Sequence of chain 1.U:
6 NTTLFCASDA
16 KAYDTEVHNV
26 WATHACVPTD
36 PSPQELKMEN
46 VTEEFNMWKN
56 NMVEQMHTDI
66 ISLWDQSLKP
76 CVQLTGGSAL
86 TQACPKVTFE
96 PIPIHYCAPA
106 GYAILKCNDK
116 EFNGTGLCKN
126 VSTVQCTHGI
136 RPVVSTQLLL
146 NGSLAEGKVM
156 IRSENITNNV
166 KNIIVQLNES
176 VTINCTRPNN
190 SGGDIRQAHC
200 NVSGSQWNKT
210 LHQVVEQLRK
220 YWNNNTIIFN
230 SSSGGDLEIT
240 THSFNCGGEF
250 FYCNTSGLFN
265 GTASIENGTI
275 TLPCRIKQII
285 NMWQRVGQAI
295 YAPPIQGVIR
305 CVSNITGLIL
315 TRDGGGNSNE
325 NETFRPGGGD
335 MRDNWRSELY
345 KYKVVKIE

Binding-site contacts:
Ligand atom C1 contacts residue LYS153 of chain 1.U at 4.2 Å.
Ligand atom O5 contacts residue VAL154 of chain 1.U at 3.9 Å.
Ligand atom C6 contacts residue GLN216 of chain 1.U at 4.3 Å.
Ligand atom O6 contacts residue VAL154 of chain 1.U at 3.4 Å (h-bond).
Ligand atom C8 contacts residue GLU174 of chain 1.U at 4.2 Å.
Ligand atom C1 contacts residue GLY152 of chain 1.U at 3.9 Å.
Ligand atom C6 contacts residue GLN212 of chain 1.U at 3.0 Å.
Ligand atom C1 contacts residue ASN173 of chain 1.U at 1.4 Å.
Ligand atom C5 contacts residue ASN173 of chain 1.U at 3.6 Å.
Ligand atom C2 contacts residue ASN173 of chain 1.U at 2.5 Å.
Ligand atom N2 contacts residue GLU174 of chain 1.U at 3.8 Å.
Ligand atom O7 contacts residue ASN173 of chain 1.U at 4.1 Å.
Ligand atom N2 contacts residue GLY152 of chain 1.U at 4.5 Å.
Ligand atom C6 contacts residue LYS153 of chain 1.U at 3.5 Å.
Ligand atom O6 contacts residue GLN212 of chain 1.U at 3.5 Å.
Ligand atom O5 contacts residue ASN173 of chain 1.U at 2.3 Å (h-bond).
Ligand atom O5 contacts residue LYS153 of chain 1.U at 3.5 Å.
Ligand atom C4 contacts residue LYS153 of chain 1.U at 3.6 Å.
Ligand atom C5 contacts residue GLN212 of chain 1.U at 3.7 Å.
Ligand atom O7 contacts residue GLY152 of chain 1.U at 4.1 Å.
Ligand atom C5 contacts residue LYS153 of chain 1.U at 4.0 Å.
Ligand atom C4 contacts residue GLN212 of chain 1.U at 4.2 Å.
Ligand atom C3 contacts residue ASN173 of chain 1.U at 3.8 Å.
Ligand atom O4 contacts residue GLN212 of chain 1.U at 3.5 Å (h-bond).
Ligand atom O6 contacts residue GLN216 of chain 1.U at 3.2 Å (h-bond).
Ligand atom C7 contacts residue GLY152 of chain 1.U at 4.5 Å.
Ligand atom C2 contacts residue GLY152 of chain 1.U at 4.0 Å.
Ligand atom C7 contacts residue ASN173 of chain 1.U at 3.7 Å.
Ligand atom O5 contacts residue GLY152 of chain 1.U at 4.1 Å.
Ligand atom O6 contacts residue LYS153 of chain 1.U at 3.6 Å.
Ligand atom O4 contacts residue LYS153 of chain 1.U at 3.9 Å.
Ligand atom N2 contacts residue ASN173 of chain 1.U at 2.9 Å (h-bond).
Ligand atom C4 contacts residue ASN173 of chain 1.U at 4.2 Å.

The small molecule below binds the protein below.
Small molecule (SMILES): CC(=O)N[C@@H]1[C@@H](O)[C@H](O)[C@@H](CO)O[C@H]1O